The protein below binds the small molecule below.
Small molecule (SMILES): COc1cnc(-c2cnc3ccccc3c2)nc1-c1cc2c([nH]1)CCNC2=O

Sequence of chain 1.A:
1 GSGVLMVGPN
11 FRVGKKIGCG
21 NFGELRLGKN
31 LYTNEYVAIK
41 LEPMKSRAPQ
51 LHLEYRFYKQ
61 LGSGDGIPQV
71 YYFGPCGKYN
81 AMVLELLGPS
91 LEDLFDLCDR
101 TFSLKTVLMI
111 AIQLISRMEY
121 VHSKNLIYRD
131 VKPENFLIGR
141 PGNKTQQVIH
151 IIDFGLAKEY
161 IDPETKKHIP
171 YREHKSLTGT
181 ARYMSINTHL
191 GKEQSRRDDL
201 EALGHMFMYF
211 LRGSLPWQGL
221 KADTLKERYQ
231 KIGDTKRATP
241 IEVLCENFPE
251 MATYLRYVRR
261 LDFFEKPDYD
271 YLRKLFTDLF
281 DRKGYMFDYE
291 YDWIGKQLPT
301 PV

Binding-site contacts:
Ligand atom C9 contacts residue PRO301 of chain 1.A at 3.6 Å (hydrophobic).
Ligand atom O2 contacts residue GLU85 of chain 1.A at 3.8 Å.
Ligand atom N3 contacts residue LEU87 of chain 1.A at 2.6 Å (h-bond).
Ligand atom O1 contacts residue ASP153 of chain 1.A at 3.0 Å.
Ligand atom N1 contacts residue LEU87 of chain 1.A at 2.7 Å (h-bond).
Ligand atom C2 contacts residue GLU85 of chain 1.A at 3.1 Å.
Ligand atom N5 contacts residue LYS40 of chain 1.A at 3.1 Å (salt-bridge).
Ligand atom C6 contacts residue GLY88 of chain 1.A at 3.7 Å.
Ligand atom C6 contacts residue LEU87 of chain 1.A at 2.6 Å (hydrophobic).
Ligand atom C15 contacts residue ILE152 of chain 1.A at 3.6 Å (hydrophobic).
Ligand atom C2 contacts residue LEU87 of chain 1.A at 3.2 Å (hydrophobic).
Ligand atom C17 contacts residue ILE152 of chain 1.A at 3.7 Å (hydrophobic).
Ligand atom O1 contacts residue GLU54 of chain 1.A at 3.2 Å (salt-bridge).
Ligand atom C18 contacts residue ASP153 of chain 1.A at 3.4 Å.
Ligand atom C1 contacts residue LEU137 of chain 1.A at 3.9 Å (hydrophobic).
Ligand atom O1 contacts residue LYS40 of chain 1.A at 2.8 Å (salt-bridge).
Ligand atom N2 contacts residue LEU25 of chain 1.A at 3.6 Å.
Ligand atom C13 contacts residue GLY18 of chain 1.A at 3.6 Å.
Ligand atom C18 contacts residue LYS40 of chain 1.A at 3.3 Å.
Ligand atom N4 contacts residue LEU25 of chain 1.A at 3.5 Å.
Ligand atom N5 contacts residue ASP153 of chain 1.A at 3.2 Å (salt-bridge).
Ligand atom O2 contacts residue ILE152 of chain 1.A at 3.9 Å.
Ligand atom N3 contacts residue GLY88 of chain 1.A at 3.6 Å.
Ligand atom C2 contacts residue ALA38 of chain 1.A at 3.7 Å (hydrophobic).
Ligand atom C10 contacts residue PRO301 of chain 1.A at 2.8 Å (hydrophobic).
Ligand atom C19 contacts residue ASP153 of chain 1.A at 3.7 Å.
Ligand atom C16 contacts residue ILE152 of chain 1.A at 3.6 Å (hydrophobic).
Ligand atom C6 contacts residue LEU86 of chain 1.A at 3.4 Å (hydrophobic).
Ligand atom C21 contacts residue PRO68 of chain 1.A at 3.2 Å (hydrophobic).
Ligand atom N4 contacts residue ILE152 of chain 1.A at 3.6 Å.
Ligand atom C12 contacts residue GLY18 of chain 1.A at 3.8 Å.
Ligand atom O2 contacts residue LEU84 of chain 1.A at 3.8 Å.
Ligand atom C14 contacts residue ILE152 of chain 1.A at 3.5 Å (hydrophobic).
Ligand atom N1 contacts residue GLU85 of chain 1.A at 3.8 Å.
Ligand atom N2 contacts residue LEU137 of chain 1.A at 3.7 Å.
Ligand atom C21 contacts residue LEU87 of chain 1.A at 3.8 Å (hydrophobic).
Ligand atom N1 contacts residue LEU86 of chain 1.A at 3.7 Å.
Ligand atom C21 contacts residue GLU85 of chain 1.A at 3.1 Å.
Ligand atom C21 contacts residue LEU84 of chain 1.A at 3.6 Å (hydrophobic).
Ligand atom C11 contacts residue PRO301 of chain 1.A at 3.2 Å (hydrophobic).